Binding-site contacts:
Ligand atom NA2 contacts residue ASP27 of chain 1.A at 2.9 Å (salt-bridge).
Ligand atom C16 contacts residue LEU54 of chain 1.A at 3.9 Å (hydrophobic).
Ligand atom N3 contacts residue ALA6 of chain 1.A at 3.5 Å.
Ligand atom N8 contacts residue ASP27 of chain 1.A at 3.4 Å (salt-bridge).
Ligand atom NA4 contacts residue TYR100 of chain 1.A at 3.5 Å (h-bond).
Ligand atom C4A contacts residue PHE31 of chain 1.A at 3.7 Å (hydrophobic).
Ligand atom NA4 contacts residue ILE94 of chain 1.A at 2.8 Å (h-bond).
Ligand atom C4 contacts residue PHE31 of chain 1.A at 3.6 Å (hydrophobic).
Ligand atom N8 contacts residue LEU28 of chain 1.A at 3.8 Å.
Ligand atom C4 contacts residue ILE5 of chain 1.A at 3.5 Å (hydrophobic).
Ligand atom C2 contacts residue ASP27 of chain 1.A at 3.4 Å.
Ligand atom O1 contacts residue PHE31 of chain 1.A at 3.3 Å.
Ligand atom NA2 contacts residue ALA6 of chain 1.A at 3.7 Å.
Ligand atom CM contacts residue SER49 of chain 1.A at 3.8 Å.
Ligand atom N1 contacts residue ALA7 of chain 1.A at 3.8 Å.
Ligand atom N3 contacts residue ALA7 of chain 1.A at 3.8 Å.
Ligand atom N3 contacts residue PHE31 of chain 1.A at 3.7 Å.
Ligand atom C14 contacts residue ILE50 of chain 1.A at 3.8 Å (hydrophobic).
Ligand atom CB contacts residue LEU28 of chain 1.A at 3.9 Å (hydrophobic).
Ligand atom N10 contacts residue ILE50 of chain 1.A at 3.8 Å.
Ligand atom NA4 contacts residue ILE5 of chain 1.A at 2.7 Å (h-bond).
Ligand atom CT contacts residue LYS32 of chain 1.A at 3.9 Å.
Ligand atom C2 contacts residue ALA7 of chain 1.A at 3.9 Å (hydrophobic).
Ligand atom C contacts residue LEU54 of chain 1.A at 3.9 Å (hydrophobic).
Ligand atom NA2 contacts residue THR113 of chain 1.A at 3.7 Å.
Ligand atom C contacts residue ARG52 of chain 1.A at 3.8 Å.
Ligand atom O1 contacts residue LEU54 of chain 1.A at 3.7 Å.
Ligand atom O1 contacts residue ARG57 of chain 1.A at 2.6 Å (salt-bridge).
Ligand atom OE2 contacts residue ARG52 of chain 1.A at 3.4 Å (salt-bridge).
Ligand atom N1 contacts residue ASP27 of chain 1.A at 2.5 Å (salt-bridge).
Ligand atom O1 contacts residue LYS32 of chain 1.A at 3.7 Å.
Ligand atom N3 contacts residue ILE5 of chain 1.A at 3.7 Å.
Ligand atom O2 contacts residue ARG57 of chain 1.A at 2.7 Å (salt-bridge).
Ligand atom CT contacts residue ARG57 of chain 1.A at 3.4 Å.
Ligand atom C8A contacts residue ASP27 of chain 1.A at 3.5 Å.
Ligand atom NA4 contacts residue PHE31 of chain 1.A at 3.8 Å.
Ligand atom C2 contacts residue PHE31 of chain 1.A at 3.9 Å (hydrophobic).
Ligand atom C16 contacts residue PHE31 of chain 1.A at 3.6 Å (hydrophobic).
Ligand atom O contacts residue ARG52 of chain 1.A at 2.9 Å (salt-bridge).
Ligand atom O2 contacts residue LYS32 of chain 1.A at 3.6 Å.

A small-molecule ligand and the protein it binds are described below.
Small molecule (SMILES): CN(Cc1cnc2nc(N)nc(N)c2n1)c1ccc(C(=O)N[C@@H](CCC(=O)O)C(=O)O)cc1

Sequence of chain 1.A:
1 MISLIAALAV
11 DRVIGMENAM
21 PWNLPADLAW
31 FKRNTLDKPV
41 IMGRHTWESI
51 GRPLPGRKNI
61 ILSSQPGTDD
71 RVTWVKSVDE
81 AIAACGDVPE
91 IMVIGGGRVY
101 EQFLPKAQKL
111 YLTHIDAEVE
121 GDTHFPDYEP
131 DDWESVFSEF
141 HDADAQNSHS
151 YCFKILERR